Binding-site contacts:
Ligand atom O7 contacts residue ILE158 of chain 1.A at 4.2 Å.
Ligand atom C4 contacts residue ASN120 of chain 1.A at 4.2 Å.
Ligand atom O7 contacts residue HIS222 of chain 1.A at 4.1 Å.
Ligand atom C1 contacts residue ASN120 of chain 1.A at 1.4 Å.
Ligand atom C7 contacts residue ASN120 of chain 1.A at 3.2 Å.
Ligand atom C6 contacts residue PRO124 of chain 1.A at 4.4 Å (hydrophobic).
Ligand atom O7 contacts residue LEU163 of chain 1.A at 4.5 Å.
Ligand atom O5 contacts residue ASN120 of chain 1.A at 2.4 Å (h-bond).
Ligand atom C1 contacts residue THR122 of chain 1.A at 3.4 Å.
Ligand atom C5 contacts residue ASN120 of chain 1.A at 3.7 Å.
Ligand atom C3 contacts residue ASN120 of chain 1.A at 3.8 Å.
Ligand atom N2 contacts residue ASN120 of chain 1.A at 2.8 Å (h-bond).
Ligand atom C6 contacts residue THR122 of chain 1.A at 4.4 Å.
Ligand atom O5 contacts residue THR122 of chain 1.A at 3.6 Å (h-bond).
Ligand atom C8 contacts residue ASN120 of chain 1.A at 4.4 Å.
Ligand atom O7 contacts residue ASN120 of chain 1.A at 3.3 Å (h-bond).
Ligand atom C8 contacts residue LEU163 of chain 1.A at 3.5 Å (hydrophobic).
Ligand atom C7 contacts residue ILE158 of chain 1.A at 4.3 Å (hydrophobic).
Ligand atom C2 contacts residue ASN120 of chain 1.A at 2.4 Å.
Ligand atom C8 contacts residue ILE158 of chain 1.A at 3.9 Å (hydrophobic).
Ligand atom C5 contacts residue THR122 of chain 1.A at 3.6 Å.
Ligand atom C8 contacts residue SER160 of chain 1.A at 4.0 Å.
Ligand atom C7 contacts residue LEU163 of chain 1.A at 4.1 Å (hydrophobic).

A small-molecule ligand and the protein it binds are described below.
Small molecule (SMILES): CC(=O)N[C@@H]1[C@@H](O)[C@H](O)[C@@H](CO)O[C@H]1O

Sequence of chain 1.A:
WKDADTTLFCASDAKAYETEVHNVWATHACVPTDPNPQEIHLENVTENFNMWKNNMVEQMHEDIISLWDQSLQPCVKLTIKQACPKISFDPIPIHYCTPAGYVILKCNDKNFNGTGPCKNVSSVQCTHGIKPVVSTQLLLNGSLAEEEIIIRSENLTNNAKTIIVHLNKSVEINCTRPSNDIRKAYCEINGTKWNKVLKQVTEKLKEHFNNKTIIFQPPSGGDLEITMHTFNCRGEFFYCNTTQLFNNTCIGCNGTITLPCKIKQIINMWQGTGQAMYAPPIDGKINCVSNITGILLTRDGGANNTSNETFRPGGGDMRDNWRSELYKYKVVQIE